Binding-site contacts:
Ligand atom C3 contacts residue GLN263 of chain 1.G at 3.4 Å.
Ligand atom N2 contacts residue ASN265 of chain 1.G at 3.1 Å (h-bond).
Ligand atom C8 contacts residue VAL302 of chain 1.G at 3.7 Å (hydrophobic).
Ligand atom C5 contacts residue ASN265 of chain 1.G at 3.7 Å.
Ligand atom N2 contacts residue GLN263 of chain 1.G at 3.7 Å.
Ligand atom O3 contacts residue GLN263 of chain 1.G at 3.7 Å.
Ligand atom O4 contacts residue GLN263 of chain 1.G at 4.2 Å.
Ligand atom C3 contacts residue ASN265 of chain 1.G at 4.2 Å.
Ligand atom C4 contacts residue GLN263 of chain 1.G at 4.0 Å.
Ligand atom C6 contacts residue ARG412 of chain 1.G at 4.5 Å.
Ligand atom C2 contacts residue GLN263 of chain 1.G at 4.0 Å.
Ligand atom C4 contacts residue ASN265 of chain 1.G at 4.4 Å.
Ligand atom O5 contacts residue GLN263 of chain 1.G at 4.1 Å.
Ligand atom C1 contacts residue ASN265 of chain 1.G at 1.9 Å.
Ligand atom C2 contacts residue ASN265 of chain 1.G at 2.9 Å.
Ligand atom O7 contacts residue ASN265 of chain 1.G at 3.9 Å.
Ligand atom C8 contacts residue SER303 of chain 1.G at 3.4 Å.
Ligand atom O5 contacts residue ASN265 of chain 1.G at 2.3 Å (h-bond).
Ligand atom O5 contacts residue VAL414 of chain 1.G at 4.4 Å.
Ligand atom C1 contacts residue GLN263 of chain 1.G at 3.7 Å.
Ligand atom C5 contacts residue GLN263 of chain 1.G at 3.7 Å.
Ligand atom C7 contacts residue ASN265 of chain 1.G at 3.9 Å.

A small-molecule ligand and the protein it binds are described below.
Small molecule (SMILES): CC(=O)N[C@H]1[C@H](O[C@H]2[C@H](O)[C@@H](NC(C)=O)CO[C@@H]2CO)O[C@H](CO)[C@@H](O)[C@@H]1O

Sequence of chain 1.G:
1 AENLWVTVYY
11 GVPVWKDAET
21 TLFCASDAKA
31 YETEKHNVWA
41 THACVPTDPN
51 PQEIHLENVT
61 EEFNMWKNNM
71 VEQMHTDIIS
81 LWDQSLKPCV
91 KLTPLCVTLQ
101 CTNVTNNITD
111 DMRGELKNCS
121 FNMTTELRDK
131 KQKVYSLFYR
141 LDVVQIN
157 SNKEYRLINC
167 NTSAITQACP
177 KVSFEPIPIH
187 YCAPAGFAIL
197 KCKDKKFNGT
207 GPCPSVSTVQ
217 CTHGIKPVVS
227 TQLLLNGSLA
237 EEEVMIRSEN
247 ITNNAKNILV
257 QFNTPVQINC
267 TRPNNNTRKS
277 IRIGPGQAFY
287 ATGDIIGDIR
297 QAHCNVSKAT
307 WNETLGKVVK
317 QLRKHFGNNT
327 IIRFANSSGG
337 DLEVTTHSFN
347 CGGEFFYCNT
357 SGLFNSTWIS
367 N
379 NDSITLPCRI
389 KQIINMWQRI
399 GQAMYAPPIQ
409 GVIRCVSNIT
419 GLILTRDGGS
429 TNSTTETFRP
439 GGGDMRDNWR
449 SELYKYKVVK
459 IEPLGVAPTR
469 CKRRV